Binding-site contacts:
Ligand atom C4 contacts residue ILE66 of chain 1.B at 3.8 Å (hydrophobic).
Ligand atom N1 contacts residue VAL139 of chain 1.B at 3.0 Å (h-bond).
Ligand atom C20 contacts residue GLN189 of chain 1.B at 3.1 Å.
Ligand atom C15 contacts residue ILE66 of chain 1.B at 3.9 Å (hydrophobic).
Ligand atom N1 contacts residue LEU192 of chain 1.B at 3.8 Å.
Ligand atom C8 contacts residue VAL139 of chain 1.B at 3.4 Å (hydrophobic).
Ligand atom N2 contacts residue ALA87 of chain 1.B at 3.9 Å.
Ligand atom C18 contacts residue PHE71 of chain 1.B at 3.9 Å (hydrophobic).
Ligand atom C2 contacts residue ARG145 of chain 1.B at 3.9 Å.
Ligand atom C15 contacts residue VAL74 of chain 1.B at 3.7 Å (hydrophobic).
Ligand atom C2 contacts residue THR142 of chain 1.B at 4.0 Å.
Ligand atom N2 contacts residue ASP137 of chain 1.B at 2.9 Å (salt-bridge).
Ligand atom C19 contacts residue ASN190 of chain 1.B at 3.6 Å.
Ligand atom C19 contacts residue CYS203 of chain 1.B at 3.6 Å (hydrophobic).
Ligand atom C12 contacts residue VAL114 of chain 1.B at 4.0 Å (hydrophobic).
Ligand atom C7 contacts residue PRO140 of chain 1.B at 4.0 Å (hydrophobic).
Ligand atom C3 contacts residue ILE66 of chain 1.B at 3.6 Å (hydrophobic).
Ligand atom N1 contacts residue TYR138 of chain 1.B at 3.5 Å.
Ligand atom C20 contacts residue CYS203 of chain 1.B at 3.6 Å (hydrophobic).
Ligand atom O contacts residue PHE71 of chain 1.B at 3.9 Å.
Ligand atom C17 contacts residue PHE71 of chain 1.B at 3.7 Å (hydrophobic).
Ligand atom C21 contacts residue LEU192 of chain 1.B at 3.7 Å (hydrophobic).
Ligand atom N contacts residue VAL139 of chain 1.B at 2.7 Å (h-bond).
Ligand atom C12 contacts residue ASP137 of chain 1.B at 3.9 Å.
Ligand atom C11 contacts residue LEU136 of chain 1.B at 3.9 Å (hydrophobic).
Ligand atom C7 contacts residue VAL139 of chain 1.B at 3.9 Å (hydrophobic).
Ligand atom C12 contacts residue LEU136 of chain 1.B at 4.0 Å (hydrophobic).
Ligand atom C contacts residue PRO140 of chain 1.B at 4.1 Å (hydrophobic).
Ligand atom N2 contacts residue LEU192 of chain 1.B at 3.8 Å.
Ligand atom N2 contacts residue TYR138 of chain 1.B at 3.9 Å.
Ligand atom C11 contacts residue ALA87 of chain 1.B at 3.9 Å (hydrophobic).
Ligand atom C8 contacts residue LEU192 of chain 1.B at 3.8 Å (hydrophobic).
Ligand atom N2 contacts residue VAL139 of chain 1.B at 3.9 Å.
Ligand atom C6 contacts residue VAL139 of chain 1.B at 3.8 Å (hydrophobic).
Ligand atom C contacts residue ARG145 of chain 1.B at 3.8 Å.
Ligand atom N1 contacts residue ASP137 of chain 1.B at 3.6 Å (salt-bridge).
Ligand atom N contacts residue TYR138 of chain 1.B at 3.7 Å.
Ligand atom C13 contacts residue LEU192 of chain 1.B at 4.0 Å (hydrophobic).
Ligand atom O contacts residue ILE66 of chain 1.B at 3.7 Å.
Ligand atom C19 contacts residue GLN189 of chain 1.B at 3.5 Å.

Sequence of chain 1.B:
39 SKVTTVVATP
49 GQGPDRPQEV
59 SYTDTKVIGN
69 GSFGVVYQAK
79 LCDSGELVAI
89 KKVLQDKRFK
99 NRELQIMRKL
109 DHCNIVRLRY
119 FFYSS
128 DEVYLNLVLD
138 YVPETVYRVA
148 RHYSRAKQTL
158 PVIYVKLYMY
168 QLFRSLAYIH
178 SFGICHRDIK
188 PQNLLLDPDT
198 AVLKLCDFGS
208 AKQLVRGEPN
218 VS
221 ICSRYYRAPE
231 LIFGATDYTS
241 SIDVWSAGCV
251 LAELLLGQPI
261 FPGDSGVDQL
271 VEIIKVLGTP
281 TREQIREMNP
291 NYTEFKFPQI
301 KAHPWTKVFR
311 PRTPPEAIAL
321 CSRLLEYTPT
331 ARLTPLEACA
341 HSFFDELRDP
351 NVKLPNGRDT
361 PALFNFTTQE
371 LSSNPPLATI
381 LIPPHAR

This small molecule binds to this protein.
Small molecule (SMILES): CC1(C)CC(=O)C2=C(C1)Nc1n[nH]c(C3CC3)c1[C@]2(C)c1ccccc1